A protein and the small-molecule ligand that binds it are described below.
Small molecule (SMILES): Nc1nc2c(ncn2[C@@H]2O[C@H](CO[P](=O)(O)O[P](=O)(O)NP(=O)(O)O)[C@@H](O)[C@H]2O)c(=O)[nH]1

Sequence of chain 1.B:
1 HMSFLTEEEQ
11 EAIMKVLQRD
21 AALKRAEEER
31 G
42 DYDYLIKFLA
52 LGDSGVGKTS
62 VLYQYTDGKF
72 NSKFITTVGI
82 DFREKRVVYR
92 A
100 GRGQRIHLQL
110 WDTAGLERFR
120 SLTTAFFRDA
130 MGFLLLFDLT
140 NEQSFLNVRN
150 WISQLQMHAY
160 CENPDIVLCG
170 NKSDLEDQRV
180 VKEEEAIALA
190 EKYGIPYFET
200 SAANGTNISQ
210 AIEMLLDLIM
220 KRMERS

Binding-site contacts:
Ligand atom N3B contacts residue GLY56 of chain 1.B at 2.9 Å (h-bond).
Ligand atom O3A contacts residue GLY58 of chain 1.B at 3.0 Å (h-bond).
Ligand atom N1 contacts residue ASP173 of chain 1.B at 2.8 Å (salt-bridge).
Ligand atom O2G contacts residue SER55 of chain 1.B at 2.6 Å (h-bond).
Ligand atom O1B contacts residue VAL57 of chain 1.B at 3.3 Å (h-bond).
Ligand atom O1A contacts residue THR60 of chain 1.B at 3.4 Å (h-bond).
Ligand atom N2 contacts residue ASP173 of chain 1.B at 2.8 Å (salt-bridge).
Ligand atom O1G contacts residue GLY114 of chain 1.B at 2.9 Å (h-bond).
Ligand atom O1A contacts residue GLY58 of chain 1.B at 3.2 Å.
Ligand atom O1B contacts residue LYS59 of chain 1.B at 2.8 Å (salt-bridge).
Ligand atom O6 contacts residue ALA201 of chain 1.B at 2.8 Å (h-bond).
Ligand atom O3G contacts residue MG1 of chain 1.N at 2.0 Å.
Ligand atom O3' contacts residue SER73 of chain 1.B at 2.9 Å (h-bond).
Ligand atom O3G contacts residue THR78 of chain 1.B at 2.9 Å (h-bond).
Ligand atom O6 contacts residue SER200 of chain 1.B at 3.5 Å.
Ligand atom O6 contacts residue ASN170 of chain 1.B at 3.5 Å (h-bond).
Ligand atom O6 contacts residue LYS171 of chain 1.B at 3.2 Å.
Ligand atom N7 contacts residue ASN170 of chain 1.B at 3.1 Å (h-bond).
Ligand atom PG contacts residue MG1 of chain 1.N at 3.2 Å.
Ligand atom N2 contacts residue LEU174 of chain 1.B at 3.4 Å.
Ligand atom O2B contacts residue MG1 of chain 1.N at 2.3 Å.
Ligand atom O2G contacts residue THR77 of chain 1.B at 2.5 Å (h-bond).
Ligand atom O1G contacts residue LYS59 of chain 1.B at 2.7 Å (salt-bridge).
Ligand atom O6 contacts residue ASP173 of chain 1.B at 3.4 Å (salt-bridge).
Ligand atom O1G contacts residue SER55 of chain 1.B at 3.4 Å.
Ligand atom O2' contacts residue SER73 of chain 1.B at 3.2 Å (h-bond).
Ligand atom O4' contacts residue LYS171 of chain 1.B at 3.4 Å (salt-bridge).
Ligand atom O2' contacts residue PHE71 of chain 1.B at 3.2 Å.
Ligand atom N3 contacts residue PHE71 of chain 1.B at 3.4 Å.
Ligand atom O2B contacts residue THR60 of chain 1.B at 3.0 Å (h-bond).
Ligand atom O2A contacts residue PHE75 of chain 1.B at 3.3 Å.
Ligand atom O2B contacts residue LYS59 of chain 1.B at 3.5 Å (salt-bridge).
Ligand atom O1A contacts residue SER61 of chain 1.B at 2.8 Å (h-bond).
Ligand atom O1B contacts residue GLY58 of chain 1.B at 2.9 Å (h-bond).
Ligand atom O2' contacts residue ASN72 of chain 1.B at 2.7 Å (h-bond).
Ligand atom PB contacts residue MG1 of chain 1.N at 3.5 Å.
Ligand atom O2A contacts residue GOL1 of chain 1.O at 2.7 Å (h-bond).
Ligand atom C8 contacts residue SER61 of chain 1.B at 3.5 Å.
Ligand atom C5' contacts residue GLY56 of chain 1.B at 3.4 Å.
Ligand atom O3' contacts residue PHE75 of chain 1.B at 3.5 Å (h-bond).